Binding-site contacts:
Ligand atom CA contacts residue ARG129 of chain 1.B at 3.1 Å.
Ligand atom O contacts residue GLY228 of chain 1.B at 4.3 Å.
Ligand atom N contacts residue ARG129 of chain 1.B at 3.8 Å.
Ligand atom CA contacts residue GLY228 of chain 1.B at 3.9 Å.
Ligand atom OE2 contacts residue ARG129 of chain 1.B at 2.6 Å (salt-bridge).
Ligand atom N contacts residue GLY229 of chain 1.B at 3.0 Å (h-bond).
Ligand atom N contacts residue GLY228 of chain 1.B at 3.4 Å.
Ligand atom CG contacts residue ARG129 of chain 1.B at 3.2 Å.
Ligand atom CB contacts residue ARG129 of chain 1.B at 3.7 Å.
Ligand atom CA contacts residue GLY229 of chain 1.B at 4.2 Å.
Ligand atom CD contacts residue ARG129 of chain 1.B at 2.7 Å.
Ligand atom OE1 contacts residue ARG129 of chain 1.B at 3.2 Å (salt-bridge).
Ligand atom OE1 contacts residue GLY228 of chain 1.B at 3.9 Å.
Ligand atom OXT contacts residue ARG129 of chain 1.B at 4.3 Å.
Ligand atom C contacts residue ARG129 of chain 1.B at 3.2 Å.
Ligand atom O contacts residue ARG129 of chain 1.B at 2.7 Å (salt-bridge).
Ligand atom OE1 contacts residue GLY229 of chain 1.B at 4.4 Å.

Sequence of chain 1.B:
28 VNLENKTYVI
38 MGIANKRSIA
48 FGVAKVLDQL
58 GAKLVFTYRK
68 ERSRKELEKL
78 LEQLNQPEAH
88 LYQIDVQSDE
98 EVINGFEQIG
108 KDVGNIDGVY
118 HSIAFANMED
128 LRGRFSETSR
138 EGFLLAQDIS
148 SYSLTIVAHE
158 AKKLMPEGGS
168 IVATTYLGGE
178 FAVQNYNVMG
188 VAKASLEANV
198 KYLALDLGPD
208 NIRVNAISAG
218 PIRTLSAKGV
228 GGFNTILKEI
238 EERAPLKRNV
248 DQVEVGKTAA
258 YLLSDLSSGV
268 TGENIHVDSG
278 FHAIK

The protein below binds the small molecule below.
Small molecule (SMILES): N[C@@H](CCC(=O)O)C(=O)O